Binding-site contacts:
Ligand atom OXT contacts residue HIS370 of chain 1.B at 3.2 Å (h-bond).
Ligand atom CA contacts residue TYR455 of chain 1.B at 4.0 Å (hydrophobic).
Ligand atom C contacts residue HIS370 of chain 1.B at 4.0 Å.
Ligand atom N contacts residue MET336 of chain 1.B at 3.7 Å.
Ligand atom OXT contacts residue GLU393 of chain 1.B at 3.2 Å (salt-bridge).
Ligand atom OXT contacts residue ZN1 of chain 1.L at 2.1 Å.
Ligand atom CA contacts residue ALA335 of chain 1.B at 3.8 Å (hydrophobic).
Ligand atom OXT contacts residue HIS374 of chain 1.B at 3.0 Å (h-bond).
Ligand atom NZ contacts residue GLU200 of chain 1.B at 2.8 Å (salt-bridge).
Ligand atom O contacts residue MES1 of chain 1.M at 3.4 Å (h-bond).
Ligand atom N contacts residue GLU337 of chain 1.B at 2.7 Å (salt-bridge).
Ligand atom CE contacts residue PRO333 of chain 1.B at 3.6 Å (hydrophobic).
Ligand atom C contacts residue HIS374 of chain 1.B at 4.0 Å.
Ligand atom CB contacts residue GLU200 of chain 1.B at 4.0 Å.
Ligand atom CA contacts residue ZN1 of chain 1.L at 4.0 Å.
Ligand atom O contacts residue HIS370 of chain 1.B at 3.9 Å.
Ligand atom CG contacts residue GLU200 of chain 1.B at 3.8 Å.
Ligand atom CG contacts residue MES1 of chain 1.M at 3.6 Å.
Ligand atom N contacts residue GLU393 of chain 1.B at 2.8 Å (salt-bridge).
Ligand atom CB contacts residue TYR455 of chain 1.B at 3.5 Å (hydrophobic).
Ligand atom C contacts residue GLU337 of chain 1.B at 3.5 Å.
Ligand atom O contacts residue GLU393 of chain 1.B at 2.9 Å (salt-bridge).
Ligand atom OXT contacts residue GLU371 of chain 1.B at 3.0 Å (salt-bridge).
Ligand atom NZ contacts residue ASP198 of chain 1.B at 3.5 Å (salt-bridge).
Ligand atom C contacts residue GLU371 of chain 1.B at 3.7 Å.
Ligand atom CA contacts residue MET336 of chain 1.B at 3.9 Å (hydrophobic).
Ligand atom CD contacts residue MES1 of chain 1.M at 3.4 Å.
Ligand atom CA contacts residue GLU200 of chain 1.B at 3.7 Å.
Ligand atom CA contacts residue GLU337 of chain 1.B at 3.3 Å.
Ligand atom N contacts residue GLU200 of chain 1.B at 2.6 Å (salt-bridge).
Ligand atom O contacts residue ZN1 of chain 1.L at 2.9 Å.
Ligand atom CB contacts residue MES1 of chain 1.M at 2.9 Å.
Ligand atom C contacts residue ZN1 of chain 1.L at 2.7 Å.
Ligand atom C contacts residue TYR455 of chain 1.B at 3.5 Å (hydrophobic).
Ligand atom OXT contacts residue GLU337 of chain 1.B at 2.9 Å (salt-bridge).
Ligand atom CA contacts residue GLU393 of chain 1.B at 3.6 Å.
Ligand atom O contacts residue TYR455 of chain 1.B at 2.7 Å (h-bond).
Ligand atom CG contacts residue PRO333 of chain 1.B at 3.9 Å (hydrophobic).
Ligand atom C contacts residue GLU393 of chain 1.B at 3.1 Å.
Ligand atom CG contacts residue MET336 of chain 1.B at 4.0 Å (hydrophobic).

Sequence of chain 1.B:
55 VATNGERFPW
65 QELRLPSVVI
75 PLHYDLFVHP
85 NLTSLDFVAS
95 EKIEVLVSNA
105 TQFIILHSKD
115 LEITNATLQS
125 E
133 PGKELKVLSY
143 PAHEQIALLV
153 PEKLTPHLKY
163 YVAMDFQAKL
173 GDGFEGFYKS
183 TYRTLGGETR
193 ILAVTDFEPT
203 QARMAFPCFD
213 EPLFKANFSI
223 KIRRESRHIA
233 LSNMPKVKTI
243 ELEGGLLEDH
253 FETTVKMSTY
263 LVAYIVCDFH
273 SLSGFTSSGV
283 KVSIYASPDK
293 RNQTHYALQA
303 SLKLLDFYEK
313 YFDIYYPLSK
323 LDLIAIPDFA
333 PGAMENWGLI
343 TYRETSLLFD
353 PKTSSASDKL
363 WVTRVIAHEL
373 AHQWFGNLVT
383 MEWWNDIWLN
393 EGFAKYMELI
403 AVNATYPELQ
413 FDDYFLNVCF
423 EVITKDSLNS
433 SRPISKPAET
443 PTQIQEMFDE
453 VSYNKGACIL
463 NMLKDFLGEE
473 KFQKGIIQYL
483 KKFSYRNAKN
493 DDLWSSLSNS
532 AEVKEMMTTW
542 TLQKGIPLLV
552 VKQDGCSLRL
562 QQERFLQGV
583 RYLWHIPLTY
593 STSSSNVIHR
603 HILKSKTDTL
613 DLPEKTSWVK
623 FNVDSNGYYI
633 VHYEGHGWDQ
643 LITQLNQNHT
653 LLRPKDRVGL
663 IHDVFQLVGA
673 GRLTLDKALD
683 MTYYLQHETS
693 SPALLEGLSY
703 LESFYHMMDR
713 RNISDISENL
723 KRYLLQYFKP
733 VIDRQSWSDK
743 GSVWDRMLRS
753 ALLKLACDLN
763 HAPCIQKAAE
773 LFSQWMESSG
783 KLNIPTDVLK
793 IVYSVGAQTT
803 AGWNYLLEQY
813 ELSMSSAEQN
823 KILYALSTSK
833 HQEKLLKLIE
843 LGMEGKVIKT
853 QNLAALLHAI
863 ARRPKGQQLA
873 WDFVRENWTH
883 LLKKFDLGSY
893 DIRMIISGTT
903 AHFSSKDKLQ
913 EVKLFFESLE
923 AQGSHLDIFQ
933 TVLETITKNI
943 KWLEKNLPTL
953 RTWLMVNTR

The protein below binds the small molecule below.
Small molecule (SMILES): N[C@@H](CCCC[NH3+])C(=O)O